Binding-site contacts:
Ligand atom NH1 contacts residue THR88 of chain 22.A at 3.8 Å.
Ligand atom N contacts residue LYS234 of chain 21.C at 3.6 Å.
Ligand atom C contacts residue LYS98 of chain 22.A at 3.7 Å.
Ligand atom CA contacts residue SER86 of chain 22.A at 4.0 Å.
Ligand atom CZ contacts residue ASN101 of chain 22.A at 3.7 Å.
Ligand atom CB contacts residue SER86 of chain 22.A at 3.9 Å.
Ligand atom N contacts residue SER233 of chain 21.C at 3.0 Å (h-bond).
Ligand atom O contacts residue LYS98 of chain 22.A at 3.8 Å.
Ligand atom NH2 contacts residue LYS98 of chain 22.A at 2.7 Å (salt-bridge).
Ligand atom CB contacts residue SER233 of chain 21.C at 4.1 Å.
Ligand atom NE contacts residue ASN101 of chain 22.A at 3.0 Å (h-bond).
Ligand atom NH2 contacts residue LEU87 of chain 22.A at 3.9 Å.
Ligand atom O contacts residue SER86 of chain 22.A at 2.8 Å (h-bond).
Ligand atom NH2 contacts residue LYS97 of chain 22.A at 3.6 Å (salt-bridge).
Ligand atom C contacts residue SER86 of chain 22.A at 3.6 Å.
Ligand atom CA contacts residue SER233 of chain 21.C at 3.6 Å.
Ligand atom CZ contacts residue PHE100 of chain 22.A at 4.1 Å (hydrophobic).
Ligand atom NH1 contacts residue LYS98 of chain 22.A at 3.7 Å.
Ligand atom CD contacts residue ASN101 of chain 22.A at 3.2 Å.
Ligand atom CZ contacts residue LEU87 of chain 22.A at 4.2 Å (hydrophobic).
Ligand atom NH2 contacts residue SER86 of chain 22.A at 3.5 Å (h-bond).
Ligand atom O contacts residue LYS234 of chain 21.C at 3.4 Å.
Ligand atom C contacts residue LYS234 of chain 21.C at 3.0 Å.
Ligand atom O contacts residue THR88 of chain 22.A at 3.7 Å.
Ligand atom N contacts residue SER86 of chain 22.A at 4.0 Å.
Ligand atom CB contacts residue LYS234 of chain 21.C at 3.9 Å.
Ligand atom NH2 contacts residue ASN101 of chain 22.A at 3.7 Å.
Ligand atom N contacts residue LYS234 of chain 21.C at 1.5 Å.
Ligand atom C contacts residue THR88 of chain 22.A at 4.2 Å.
Ligand atom NE contacts residue SER86 of chain 22.A at 3.6 Å.
Ligand atom CD contacts residue SER86 of chain 22.A at 3.5 Å.
Ligand atom CA contacts residue LYS234 of chain 21.C at 2.5 Å.
Ligand atom CD2 contacts residue ILE84 of chain 22.A at 3.9 Å (hydrophobic).
Ligand atom CD1 contacts residue ILE84 of chain 22.A at 4.0 Å (hydrophobic).
Ligand atom NH1 contacts residue LEU87 of chain 22.A at 3.9 Å.
Ligand atom CG contacts residue SER86 of chain 22.A at 4.2 Å.
Ligand atom NH1 contacts residue SER86 of chain 22.A at 3.4 Å (h-bond).
Ligand atom NH2 contacts residue PHE100 of chain 22.A at 2.8 Å (h-bond).
Ligand atom CZ contacts residue LYS98 of chain 22.A at 3.7 Å.
Ligand atom CZ contacts residue SER86 of chain 22.A at 3.2 Å.

Sequence of chain 22.A:
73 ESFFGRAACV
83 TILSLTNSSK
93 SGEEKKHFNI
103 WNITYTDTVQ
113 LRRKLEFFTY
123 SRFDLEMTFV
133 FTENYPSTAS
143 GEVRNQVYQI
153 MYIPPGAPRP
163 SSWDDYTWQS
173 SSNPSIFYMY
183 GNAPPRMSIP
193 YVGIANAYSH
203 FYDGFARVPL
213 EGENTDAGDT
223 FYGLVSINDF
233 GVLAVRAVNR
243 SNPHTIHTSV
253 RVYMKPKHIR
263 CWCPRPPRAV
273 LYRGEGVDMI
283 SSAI

Sequence of chain 21.C:
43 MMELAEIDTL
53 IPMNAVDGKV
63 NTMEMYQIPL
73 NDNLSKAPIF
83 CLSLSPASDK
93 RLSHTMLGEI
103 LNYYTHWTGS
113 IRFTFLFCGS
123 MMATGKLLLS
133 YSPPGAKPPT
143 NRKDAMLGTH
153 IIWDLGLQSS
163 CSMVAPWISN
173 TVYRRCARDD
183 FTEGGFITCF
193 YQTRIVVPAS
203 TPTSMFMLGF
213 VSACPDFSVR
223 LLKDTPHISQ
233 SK

The small molecule below binds the protein below.
Small molecule (SMILES): CC[C@H](C)[C@H](NC(=O)[C@@H](N)CC(C)C)C(=O)NCC(=O)N[C@@H](CCCN=C(N)N)C(=O)N[C@H](C=O)[C@@H](C)O